The small molecule below binds the protein below.
Small molecule (SMILES): CC(=O)N[C@@H]1[C@@H](O)[C@H](O)[C@@H](CO)O[C@H]1O

Sequence of chain 1.B:
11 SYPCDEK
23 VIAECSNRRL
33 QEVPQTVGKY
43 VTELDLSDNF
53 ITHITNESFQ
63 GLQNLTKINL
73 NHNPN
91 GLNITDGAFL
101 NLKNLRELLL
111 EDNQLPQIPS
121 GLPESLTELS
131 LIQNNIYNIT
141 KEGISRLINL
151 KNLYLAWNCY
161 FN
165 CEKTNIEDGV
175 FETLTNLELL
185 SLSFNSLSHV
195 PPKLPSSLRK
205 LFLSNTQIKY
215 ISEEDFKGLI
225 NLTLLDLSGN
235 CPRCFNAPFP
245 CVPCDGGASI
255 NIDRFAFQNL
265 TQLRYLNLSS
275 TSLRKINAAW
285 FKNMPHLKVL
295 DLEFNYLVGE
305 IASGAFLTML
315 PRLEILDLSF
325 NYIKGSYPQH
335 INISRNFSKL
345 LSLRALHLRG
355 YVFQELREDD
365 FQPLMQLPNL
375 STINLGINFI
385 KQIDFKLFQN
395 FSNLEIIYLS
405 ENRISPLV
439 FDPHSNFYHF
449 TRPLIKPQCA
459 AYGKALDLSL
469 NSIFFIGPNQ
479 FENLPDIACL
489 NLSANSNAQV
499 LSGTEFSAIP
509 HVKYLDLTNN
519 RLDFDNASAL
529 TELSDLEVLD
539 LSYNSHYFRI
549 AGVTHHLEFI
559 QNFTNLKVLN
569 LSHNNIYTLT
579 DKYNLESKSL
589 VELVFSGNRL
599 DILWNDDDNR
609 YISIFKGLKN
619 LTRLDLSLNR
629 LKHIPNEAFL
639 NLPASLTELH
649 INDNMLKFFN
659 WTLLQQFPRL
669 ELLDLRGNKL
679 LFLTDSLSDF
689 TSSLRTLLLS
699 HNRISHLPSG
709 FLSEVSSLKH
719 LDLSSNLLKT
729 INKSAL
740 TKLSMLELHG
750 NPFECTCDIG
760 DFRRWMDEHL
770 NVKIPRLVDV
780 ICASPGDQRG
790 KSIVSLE

Binding-site contacts:
Ligand atom O7 contacts residue ASN93 of chain 1.B at 3.9 Å.
Ligand atom O5 contacts residue ASN93 of chain 1.B at 2.3 Å (h-bond).
Ligand atom C3 contacts residue ASN93 of chain 1.B at 3.7 Å.
Ligand atom C6 contacts residue THR95 of chain 1.B at 4.3 Å.
Ligand atom N2 contacts residue ASN93 of chain 1.B at 2.9 Å (h-bond).
Ligand atom C5 contacts residue ASN93 of chain 1.B at 3.6 Å.
Ligand atom C1 contacts residue ASN93 of chain 1.B at 1.4 Å.
Ligand atom C4 contacts residue ASN93 of chain 1.B at 4.2 Å.
Ligand atom C7 contacts residue ASN93 of chain 1.B at 3.6 Å.
Ligand atom C2 contacts residue ASN93 of chain 1.B at 2.4 Å.